Binding-site contacts:
Ligand atom C04 contacts residue LEU65 of chain 1.E at 3.9 Å (hydrophobic).
Ligand atom O52 contacts residue TYR61 of chain 1.E at 4.1 Å.
Ligand atom C13 contacts residue LEU252 of chain 1.E at 2.6 Å (hydrophobic).
Ligand atom C01 contacts residue LEU46 of chain 1.E at 4.2 Å (hydrophobic).
Ligand atom C13 contacts residue LEU46 of chain 1.E at 4.0 Å (hydrophobic).
Ligand atom C22 contacts residue TYR61 of chain 1.E at 3.9 Å (hydrophobic).
Ligand atom C24 contacts residue MC31 of chain 1.HB at 3.5 Å.
Ligand atom C04 contacts residue LEU46 of chain 1.E at 4.4 Å (hydrophobic).
Ligand atom C18 contacts residue PHE62 of chain 1.E at 4.3 Å (hydrophobic).
Ligand atom C12 contacts residue LEU249 of chain 1.E at 4.4 Å (hydrophobic).
Ligand atom C19 contacts residue LEU65 of chain 1.E at 4.3 Å (hydrophobic).
Ligand atom C15 contacts residue MC31 of chain 1.IB at 4.2 Å.
Ligand atom C13 contacts residue PHE42 of chain 1.E at 4.3 Å (hydrophobic).
Ligand atom C51 contacts residue MC31 of chain 1.HB at 3.9 Å.
Ligand atom C11 contacts residue LEU249 of chain 1.E at 3.8 Å (hydrophobic).
Ligand atom C22 contacts residue MC31 of chain 1.HB at 4.2 Å.
Ligand atom O28 contacts residue GLY57 of chain 1.E at 4.3 Å.
Ligand atom O23 contacts residue TYR61 of chain 1.E at 4.0 Å.
Ligand atom O23 contacts residue GLN58 of chain 1.E at 4.0 Å.
Ligand atom C51 contacts residue TYR61 of chain 1.E at 4.1 Å (hydrophobic).
Ligand atom C04 contacts residue ILE253 of chain 1.E at 4.3 Å (hydrophobic).
Ligand atom C03 contacts residue LEU65 of chain 1.E at 4.4 Å (hydrophobic).
Ligand atom C18 contacts residue LEU65 of chain 1.E at 3.4 Å (hydrophobic).
Ligand atom C12 contacts residue LEU252 of chain 1.E at 4.0 Å (hydrophobic).
Ligand atom C21 contacts residue TYR61 of chain 1.E at 3.7 Å (hydrophobic).
Ligand atom C78 contacts residue LEU54 of chain 1.E at 3.9 Å (hydrophobic).
Ligand atom C15 contacts residue LEU46 of chain 1.E at 4.2 Å (hydrophobic).
Ligand atom C20 contacts residue TYR61 of chain 1.E at 4.2 Å (hydrophobic).
Ligand atom C05 contacts residue ILE253 of chain 1.E at 4.2 Å (hydrophobic).
Ligand atom C14 contacts residue PHE42 of chain 1.E at 4.3 Å (hydrophobic).
Ligand atom C25 contacts residue MC31 of chain 1.HB at 4.1 Å.
Ligand atom C19 contacts residue PHE62 of chain 1.E at 4.2 Å (hydrophobic).
Ligand atom C19 contacts residue TYR61 of chain 1.E at 4.0 Å (hydrophobic).
Ligand atom C01 contacts residue MC31 of chain 1.IB at 4.0 Å.
Ligand atom C11 contacts residue ILE253 of chain 1.E at 4.2 Å (hydrophobic).
Ligand atom C24 contacts residue TYR61 of chain 1.E at 3.6 Å (hydrophobic).
Ligand atom O16 contacts residue LEU46 of chain 1.E at 3.8 Å.
Ligand atom C78 contacts residue MC31 of chain 1.IB at 4.4 Å.
Ligand atom C21 contacts residue GLN58 of chain 1.E at 3.8 Å.
Ligand atom O16 contacts residue ILE253 of chain 1.E at 3.8 Å.

Sequence of chain 1.E:
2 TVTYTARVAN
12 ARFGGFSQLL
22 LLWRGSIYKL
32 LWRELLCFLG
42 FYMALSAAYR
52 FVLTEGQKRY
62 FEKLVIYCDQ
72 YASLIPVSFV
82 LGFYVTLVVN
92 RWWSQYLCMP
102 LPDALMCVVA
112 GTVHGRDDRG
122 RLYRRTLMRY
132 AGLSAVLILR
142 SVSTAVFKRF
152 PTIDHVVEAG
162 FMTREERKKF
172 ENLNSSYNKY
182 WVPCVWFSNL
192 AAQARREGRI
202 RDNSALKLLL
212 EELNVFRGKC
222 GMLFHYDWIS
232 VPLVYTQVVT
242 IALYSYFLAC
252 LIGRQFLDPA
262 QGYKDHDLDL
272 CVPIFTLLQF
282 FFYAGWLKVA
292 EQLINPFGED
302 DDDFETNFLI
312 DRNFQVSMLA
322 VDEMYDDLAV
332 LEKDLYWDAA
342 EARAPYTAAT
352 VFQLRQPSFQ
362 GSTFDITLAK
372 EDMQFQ

This protein binds this small molecule.
Small molecule (SMILES): C[C@@H]1CC[C@@]2(OC1)O[C@H]1C[C@H]3[C@@H]4CC=C5C[C@@H](OCCC(CO)CO)CC[C@]5(C)[C@H]4CC[C@]3(C)[C@H]1[C@@H]2C